Binding-site contacts:
Ligand atom C5 contacts residue ARG110 of chain 15.E at 4.4 Å.
Ligand atom C5 contacts residue ASN44 of chain 15.E at 3.7 Å.
Ligand atom C8 contacts residue LEU108 of chain 15.E at 3.7 Å (hydrophobic).
Ligand atom C8 contacts residue ASN44 of chain 15.E at 4.5 Å.
Ligand atom C4 contacts residue ASN44 of chain 15.E at 4.3 Å.
Ligand atom O6 contacts residue GLU55 of chain 20.E at 3.7 Å.
Ligand atom N2 contacts residue ILE109 of chain 15.E at 4.5 Å.
Ligand atom C8 contacts residue VAL62 of chain 15.E at 3.8 Å (hydrophobic).
Ligand atom O7 contacts residue THR146 of chain 15.E at 3.3 Å.
Ligand atom C1 contacts residue LEU108 of chain 15.E at 3.9 Å (hydrophobic).
Ligand atom C2 contacts residue LEU108 of chain 15.E at 3.5 Å (hydrophobic).
Ligand atom O3 contacts residue LEU108 of chain 15.E at 4.0 Å.
Ligand atom C8 contacts residue ILE109 of chain 15.E at 3.8 Å (hydrophobic).
Ligand atom N2 contacts residue ASN44 of chain 15.E at 2.9 Å (h-bond).
Ligand atom C6 contacts residue GLU55 of chain 20.E at 3.5 Å.
Ligand atom O5 contacts residue ASN44 of chain 15.E at 2.4 Å (h-bond).
Ligand atom C6 contacts residue ARG110 of chain 15.E at 3.5 Å.
Ligand atom O7 contacts residue ASN44 of chain 15.E at 3.7 Å.
Ligand atom C2 contacts residue ASN44 of chain 15.E at 2.5 Å.
Ligand atom C8 contacts residue THR146 of chain 15.E at 4.1 Å.
Ligand atom C3 contacts residue ASN44 of chain 15.E at 3.8 Å.
Ligand atom C7 contacts residue ASN44 of chain 15.E at 3.4 Å.
Ligand atom C1 contacts residue ASN44 of chain 15.E at 1.4 Å.
Ligand atom N2 contacts residue LEU108 of chain 15.E at 2.7 Å (h-bond).
Ligand atom O6 contacts residue VAL45 of chain 15.E at 3.9 Å.
Ligand atom C3 contacts residue LEU108 of chain 15.E at 3.5 Å (hydrophobic).
Ligand atom O7 contacts residue LEU108 of chain 15.E at 3.7 Å.
Ligand atom C7 contacts residue THR146 of chain 15.E at 4.2 Å.
Ligand atom O6 contacts residue ARG110 of chain 15.E at 2.9 Å (salt-bridge).
Ligand atom C7 contacts residue LEU108 of chain 15.E at 3.6 Å (hydrophobic).

Sequence of chain 20.E:
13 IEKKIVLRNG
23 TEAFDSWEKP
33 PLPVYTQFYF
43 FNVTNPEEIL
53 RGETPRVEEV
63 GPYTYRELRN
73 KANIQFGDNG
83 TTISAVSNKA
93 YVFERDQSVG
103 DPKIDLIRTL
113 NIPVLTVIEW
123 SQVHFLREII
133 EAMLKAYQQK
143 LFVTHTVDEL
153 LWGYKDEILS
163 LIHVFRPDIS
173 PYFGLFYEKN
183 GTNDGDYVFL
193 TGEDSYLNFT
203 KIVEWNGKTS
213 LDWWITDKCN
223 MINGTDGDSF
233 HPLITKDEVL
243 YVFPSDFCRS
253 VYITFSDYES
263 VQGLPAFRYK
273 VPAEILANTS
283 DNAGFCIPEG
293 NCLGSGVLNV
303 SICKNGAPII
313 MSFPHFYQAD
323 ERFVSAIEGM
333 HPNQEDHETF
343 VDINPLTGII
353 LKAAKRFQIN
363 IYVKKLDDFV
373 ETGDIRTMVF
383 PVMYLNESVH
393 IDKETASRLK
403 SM

The protein below binds the small molecule below.
Small molecule (SMILES): CC(=O)N[C@H]1[C@H](O[C@H]2[C@H](O)[C@@H](NC(C)=O)CO[C@@H]2CO)O[C@H](CO)[C@@H](O[C@@H]2O[C@H](CO)[C@@H](O)[C@H](O[C@H]3O[C@H](CO)[C@@H](O)[C@H](O)[C@@H]3O)[C@@H]2O)[C@@H]1O

Sequence of chain 15.E:
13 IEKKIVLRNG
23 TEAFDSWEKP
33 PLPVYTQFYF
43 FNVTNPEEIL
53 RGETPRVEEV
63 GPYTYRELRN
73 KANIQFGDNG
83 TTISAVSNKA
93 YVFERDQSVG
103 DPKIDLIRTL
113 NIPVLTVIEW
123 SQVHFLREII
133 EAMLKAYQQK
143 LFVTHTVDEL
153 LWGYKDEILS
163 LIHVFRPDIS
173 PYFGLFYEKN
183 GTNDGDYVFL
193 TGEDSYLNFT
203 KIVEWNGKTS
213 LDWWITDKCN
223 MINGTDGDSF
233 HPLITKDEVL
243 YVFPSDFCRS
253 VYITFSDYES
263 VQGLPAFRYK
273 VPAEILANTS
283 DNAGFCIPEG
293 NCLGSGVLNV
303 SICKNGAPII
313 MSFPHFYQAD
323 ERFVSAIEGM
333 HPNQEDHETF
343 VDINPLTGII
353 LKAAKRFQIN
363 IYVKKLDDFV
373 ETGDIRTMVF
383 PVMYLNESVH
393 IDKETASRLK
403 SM